Sequence of chain 1.A:
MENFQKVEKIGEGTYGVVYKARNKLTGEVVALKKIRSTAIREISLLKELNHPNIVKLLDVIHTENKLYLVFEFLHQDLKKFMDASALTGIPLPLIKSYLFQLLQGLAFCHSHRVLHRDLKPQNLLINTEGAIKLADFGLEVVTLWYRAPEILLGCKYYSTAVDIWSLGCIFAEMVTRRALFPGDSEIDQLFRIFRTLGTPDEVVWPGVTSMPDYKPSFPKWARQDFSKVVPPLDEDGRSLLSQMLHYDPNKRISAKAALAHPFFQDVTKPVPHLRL

Binding-site contacts:
Ligand atom C3 contacts residue LEU83 of chain 1.A at 3.8 Å (hydrophobic).
Ligand atom C13 contacts residue HIS84 of chain 1.A at 3.8 Å.
Ligand atom C26 contacts residue GLN131 of chain 1.A at 3.2 Å.
Ligand atom O18 contacts residue ILE10 of chain 1.A at 3.7 Å.
Ligand atom C9 contacts residue LEU134 of chain 1.A at 3.6 Å (hydrophobic).
Ligand atom C12 contacts residue HIS84 of chain 1.A at 3.4 Å.
Ligand atom C5 contacts residue LEU134 of chain 1.A at 3.4 Å (hydrophobic).
Ligand atom O30 contacts residue LYS89 of chain 1.A at 3.2 Å.
Ligand atom N4 contacts residue LEU134 of chain 1.A at 3.5 Å.
Ligand atom O30 contacts residue ASP86 of chain 1.A at 2.9 Å (salt-bridge).
Ligand atom C13 contacts residue ILE10 of chain 1.A at 3.8 Å (hydrophobic).
Ligand atom C6 contacts residue LEU134 of chain 1.A at 3.5 Å (hydrophobic).
Ligand atom N2 contacts residue LEU134 of chain 1.A at 3.6 Å.
Ligand atom C13 contacts residue LEU83 of chain 1.A at 3.1 Å (hydrophobic).
Ligand atom C5 contacts residue VAL64 of chain 1.A at 3.7 Å (hydrophobic).
Ligand atom C6 contacts residue VAL64 of chain 1.A at 3.9 Å (hydrophobic).
Ligand atom C10 contacts residue ILE10 of chain 1.A at 3.7 Å (hydrophobic).
Ligand atom C3 contacts residue LEU134 of chain 1.A at 3.5 Å (hydrophobic).
Ligand atom C8 contacts residue ILE10 of chain 1.A at 3.5 Å (hydrophobic).
Ligand atom N23 contacts residue VAL18 of chain 1.A at 3.7 Å.
Ligand atom N4 contacts residue LEU83 of chain 1.A at 3.1 Å (h-bond).
Ligand atom N4 contacts residue GLU81 of chain 1.A at 3.5 Å (salt-bridge).
Ligand atom N15 contacts residue ASP86 of chain 1.A at 2.8 Å (salt-bridge).
Ligand atom S14 contacts residue ASP86 of chain 1.A at 3.7 Å.
Ligand atom O29 contacts residue LYS89 of chain 1.A at 3.9 Å.
Ligand atom C22 contacts residue VAL18 of chain 1.A at 3.5 Å (hydrophobic).
Ligand atom N23 contacts residue LYS33 of chain 1.A at 3.6 Å.
Ligand atom C1 contacts residue LEU134 of chain 1.A at 3.6 Å (hydrophobic).
Ligand atom N7 contacts residue ILE10 of chain 1.A at 3.6 Å.
Ligand atom C8 contacts residue LEU83 of chain 1.A at 3.3 Å (hydrophobic).
Ligand atom O30 contacts residue GLN85 of chain 1.A at 3.5 Å.
Ligand atom C28 contacts residue VAL18 of chain 1.A at 3.7 Å (hydrophobic).
Ligand atom N4 contacts residue PHE82 of chain 1.A at 3.8 Å.
Ligand atom N7 contacts residue LEU83 of chain 1.A at 2.9 Å (h-bond).
Ligand atom N4 contacts residue ALA31 of chain 1.A at 3.7 Å.
Ligand atom C5 contacts residue GLU81 of chain 1.A at 2.9 Å.
Ligand atom C5 contacts residue ALA31 of chain 1.A at 3.5 Å (hydrophobic).
Ligand atom C6 contacts residue ALA31 of chain 1.A at 3.6 Å (hydrophobic).
Ligand atom C28 contacts residue ASP145 of chain 1.A at 3.8 Å.
Ligand atom C9 contacts residue ILE10 of chain 1.A at 3.5 Å (hydrophobic).

A protein and the small-molecule ligand that binds it are described below.
Small molecule (SMILES): COCCNS(=O)(=O)c1ccc(Nc2nccc(-c3cnc(C)n3C(C)C)n2)cc1